Sequence of chain 1.H:
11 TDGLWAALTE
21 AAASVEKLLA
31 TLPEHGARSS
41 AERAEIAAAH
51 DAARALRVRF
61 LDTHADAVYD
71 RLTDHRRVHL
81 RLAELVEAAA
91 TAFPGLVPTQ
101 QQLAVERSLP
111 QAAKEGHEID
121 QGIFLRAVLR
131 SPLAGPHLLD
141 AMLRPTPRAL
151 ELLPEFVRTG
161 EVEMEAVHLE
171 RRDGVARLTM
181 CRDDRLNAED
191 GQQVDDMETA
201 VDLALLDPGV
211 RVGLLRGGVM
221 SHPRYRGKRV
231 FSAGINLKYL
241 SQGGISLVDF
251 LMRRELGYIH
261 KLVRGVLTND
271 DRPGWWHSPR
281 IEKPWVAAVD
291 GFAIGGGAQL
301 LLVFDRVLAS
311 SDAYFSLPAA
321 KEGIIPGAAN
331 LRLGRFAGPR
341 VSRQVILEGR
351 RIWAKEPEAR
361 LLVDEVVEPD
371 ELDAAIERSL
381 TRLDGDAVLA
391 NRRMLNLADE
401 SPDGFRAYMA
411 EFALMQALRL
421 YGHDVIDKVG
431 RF

A protein and the small-molecule ligand that binds it are described below.
Small molecule (SMILES): CC(C)(CO[P](=O)(O)O[P](=O)(O)OC[C@H]1O[C@@H](n2cnc3c(N)ncnc32)[C@H](O)[C@@H]1OP(=O)(O)O)[C@@H](O)C(=O)NCCC(=O)NCCNC(=O)Cc1cc(O)cc(O)c1

Binding-site contacts:
Ligand atom O5' contacts residue LEU186 of chain 1.H at 3.4 Å.
Ligand atom O5A contacts residue TYR225 of chain 1.H at 2.4 Å (h-bond).
Ligand atom CAI contacts residue ARG254 of chain 1.H at 3.5 Å.
Ligand atom O3' contacts residue HIS222 of chain 1.H at 3.3 Å (h-bond).
Ligand atom O4A contacts residue ARG224 of chain 1.H at 3.0 Å (salt-bridge).
Ligand atom OAD contacts residue GLY296 of chain 1.H at 3.0 Å (h-bond).
Ligand atom O2A contacts residue ARG224 of chain 1.H at 3.3 Å.
Ligand atom OAK contacts residue ILE325 of chain 1.H at 3.0 Å (h-bond).
Ligand atom C7P contacts residue PHE432 of chain 1.H at 3.3 Å (hydrophobic).
Ligand atom OAD contacts residue GLY234 of chain 1.H at 3.4 Å.
Ligand atom C5' contacts residue HIS222 of chain 1.H at 3.4 Å.
Ligand atom CAG contacts residue ILE325 of chain 1.H at 3.4 Å (hydrophobic).
Ligand atom OAK contacts residue GLN416 of chain 1.H at 3.1 Å (h-bond).
Ligand atom N1A contacts residue ILE235 of chain 1.H at 3.4 Å (h-bond).
Ligand atom O2' contacts residue LYS238 of chain 1.H at 3.5 Å (salt-bridge).
Ligand atom OAL contacts residue PHE250 of chain 1.H at 3.5 Å.
Ligand atom CAG contacts residue ILE324 of chain 1.H at 3.4 Å (hydrophobic).
Ligand atom OAD contacts residue GLY295 of chain 1.H at 3.2 Å.
Ligand atom CAH contacts residue GLN299 of chain 1.H at 3.5 Å.
Ligand atom N1A contacts residue ASN236 of chain 1.H at 3.5 Å.
Ligand atom N4P contacts residue ALA233 of chain 1.H at 2.7 Å (h-bond).
Ligand atom N8P contacts residue PHE432 of chain 1.H at 3.3 Å.
Ligand atom N7A contacts residue ALA233 of chain 1.H at 3.4 Å.
Ligand atom OAL contacts residue ARG254 of chain 1.H at 3.1 Å.
Ligand atom N6A contacts residue ALA233 of chain 1.H at 2.9 Å (h-bond).
Ligand atom O8A contacts residue HIS222 of chain 1.H at 3.1 Å (h-bond).
Ligand atom C6P contacts residue ALA233 of chain 1.H at 3.4 Å (hydrophobic).
Ligand atom C3' contacts residue HIS222 of chain 1.H at 3.5 Å.
Ligand atom OAK contacts residue GLY327 of chain 1.H at 2.9 Å (h-bond).
Ligand atom O9A contacts residue LYS238 of chain 1.H at 2.7 Å (salt-bridge).
Ligand atom N1A contacts residue LEU237 of chain 1.H at 3.2 Å (h-bond).
Ligand atom N6A contacts residue ILE235 of chain 1.H at 3.1 Å (h-bond).
Ligand atom OAD contacts residue ILE235 of chain 1.H at 2.8 Å (h-bond).
Ligand atom CAJ contacts residue GLU189 of chain 1.H at 3.5 Å.
Ligand atom OAL contacts residue GLY296 of chain 1.H at 3.5 Å.
Ligand atom CAE contacts residue ILE235 of chain 1.H at 3.5 Å (hydrophobic).
Ligand atom O4' contacts residue ARG185 of chain 1.H at 3.5 Å.
Ligand atom C4' contacts residue HIS222 of chain 1.H at 3.5 Å.
Ligand atom OAL contacts residue GLU189 of chain 1.H at 2.5 Å (salt-bridge).
Ligand atom NAA contacts residue OXY1 of chain 1.BA at 3.1 Å (h-bond).